Binding-site contacts:
Ligand atom C4 contacts residue ASN263 of chain 1.B at 4.3 Å.
Ligand atom N2 contacts residue ASN263 of chain 1.B at 3.0 Å (h-bond).
Ligand atom C7 contacts residue ASN263 of chain 1.B at 3.4 Å.
Ligand atom O6 contacts residue THR138 of chain 1.C at 3.1 Å (h-bond).
Ligand atom C1 contacts residue ASN263 of chain 1.B at 1.4 Å.
Ligand atom C6 contacts residue THR138 of chain 1.C at 4.2 Å.
Ligand atom O5 contacts residue THR138 of chain 1.C at 3.4 Å (h-bond).
Ligand atom O3 contacts residue LYS137 of chain 1.C at 3.9 Å.
Ligand atom C3 contacts residue LYS137 of chain 1.C at 4.0 Å.
Ligand atom C1 contacts residue THR138 of chain 1.C at 4.3 Å.
Ligand atom C5 contacts residue THR138 of chain 1.C at 4.3 Å.
Ligand atom C2 contacts residue LYS137 of chain 1.C at 3.8 Å.
Ligand atom C5 contacts residue ASN263 of chain 1.B at 3.6 Å.
Ligand atom O5 contacts residue LYS137 of chain 1.C at 4.4 Å.
Ligand atom O5 contacts residue ASN263 of chain 1.B at 2.3 Å (h-bond).
Ligand atom O6 contacts residue LYS137 of chain 1.C at 3.8 Å.
Ligand atom C3 contacts residue ASN263 of chain 1.B at 3.9 Å.
Ligand atom O7 contacts residue ASN263 of chain 1.B at 3.3 Å (h-bond).
Ligand atom O7 contacts residue LYS137 of chain 1.C at 4.5 Å.
Ligand atom O7 contacts residue PHE140 of chain 1.C at 4.0 Å.
Ligand atom O7 contacts residue THR138 of chain 1.C at 3.2 Å (h-bond).
Ligand atom C4 contacts residue LYS137 of chain 1.C at 3.9 Å.
Ligand atom C2 contacts residue ASN263 of chain 1.B at 2.5 Å.
Ligand atom C7 contacts residue THR138 of chain 1.C at 4.4 Å.

Sequence of chain 1.C:
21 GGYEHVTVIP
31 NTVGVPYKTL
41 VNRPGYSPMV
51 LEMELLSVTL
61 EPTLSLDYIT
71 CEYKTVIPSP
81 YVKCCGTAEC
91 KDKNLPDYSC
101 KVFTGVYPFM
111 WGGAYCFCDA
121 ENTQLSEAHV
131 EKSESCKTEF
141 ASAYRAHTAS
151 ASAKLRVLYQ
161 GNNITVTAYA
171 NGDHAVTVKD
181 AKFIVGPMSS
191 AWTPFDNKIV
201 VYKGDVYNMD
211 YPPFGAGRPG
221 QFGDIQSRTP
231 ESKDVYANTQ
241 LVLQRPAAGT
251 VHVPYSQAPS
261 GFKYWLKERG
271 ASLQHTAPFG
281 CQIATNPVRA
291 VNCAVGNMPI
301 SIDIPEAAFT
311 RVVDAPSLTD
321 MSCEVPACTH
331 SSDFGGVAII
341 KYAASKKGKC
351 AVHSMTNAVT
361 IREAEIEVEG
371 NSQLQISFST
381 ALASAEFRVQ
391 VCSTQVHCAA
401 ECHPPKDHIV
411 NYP

Sequence of chain 1.B:
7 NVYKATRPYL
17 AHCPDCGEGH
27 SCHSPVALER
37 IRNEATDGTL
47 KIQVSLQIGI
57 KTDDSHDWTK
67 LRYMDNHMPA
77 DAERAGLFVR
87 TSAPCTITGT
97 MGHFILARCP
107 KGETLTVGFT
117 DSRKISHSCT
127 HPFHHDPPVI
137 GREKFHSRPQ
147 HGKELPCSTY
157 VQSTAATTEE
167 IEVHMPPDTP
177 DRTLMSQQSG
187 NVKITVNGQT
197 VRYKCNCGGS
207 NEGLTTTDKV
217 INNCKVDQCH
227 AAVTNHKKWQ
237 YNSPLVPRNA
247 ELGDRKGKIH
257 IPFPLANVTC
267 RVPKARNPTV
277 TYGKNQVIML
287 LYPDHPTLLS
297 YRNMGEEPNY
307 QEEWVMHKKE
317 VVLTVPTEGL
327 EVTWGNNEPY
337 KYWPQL

The protein below binds the small molecule below.
Small molecule (SMILES): CC(=O)N[C@@H]1[C@@H](O)[C@H](O)[C@@H](CO)O[C@H]1O